Binding-site contacts:
Ligand atom C26 contacts residue GLY27 of chain 1.B at 3.7 Å.
Ligand atom N5 contacts residue ASP30 of chain 1.B at 3.3 Å.
Ligand atom C51 contacts residue ILE50 of chain 1.A at 3.4 Å (hydrophobic).
Ligand atom C44 contacts residue ILE84 of chain 1.B at 3.5 Å (hydrophobic).
Ligand atom S81 contacts residue ARG8 of chain 1.B at 3.7 Å.
Ligand atom C26 contacts residue ASN25 of chain 1.A at 3.5 Å.
Ligand atom N58 contacts residue GLY27 of chain 1.A at 2.8 Å (h-bond).
Ligand atom C13 contacts residue ASN25 of chain 1.B at 3.4 Å.
Ligand atom C33 contacts residue PRO81 of chain 1.A at 3.6 Å (hydrophobic).
Ligand atom C80 contacts residue ARG8 of chain 1.B at 3.4 Å.
Ligand atom O41 contacts residue ASN25 of chain 1.A at 2.5 Å (h-bond).
Ligand atom C77 contacts residue ARG8 of chain 1.B at 3.4 Å.
Ligand atom C14 contacts residue ASN25 of chain 1.B at 3.3 Å.
Ligand atom C15 contacts residue GLY27 of chain 1.A at 3.4 Å.
Ligand atom O76 contacts residue GLY27 of chain 1.A at 3.3 Å (h-bond).
Ligand atom C51 contacts residue GLY49 of chain 1.A at 3.6 Å.
Ligand atom C14 contacts residue GLY27 of chain 1.A at 3.4 Å.
Ligand atom C32 contacts residue ILE50 of chain 1.B at 3.7 Å (hydrophobic).
Ligand atom C95 contacts residue GLY48 of chain 1.A at 3.2 Å.
Ligand atom C44 contacts residue GLY27 of chain 1.A at 3.5 Å.
Ligand atom C6 contacts residue ILE50 of chain 1.A at 3.6 Å (hydrophobic).
Ligand atom O76 contacts residue ASP29 of chain 1.A at 3.1 Å (salt-bridge).
Ligand atom C13 contacts residue ASN25 of chain 1.A at 3.2 Å.
Ligand atom O61 contacts residue ILE50 of chain 1.B at 3.7 Å.
Ligand atom C75 contacts residue ARG8 of chain 1.B at 3.5 Å.
Ligand atom S3 contacts residue ILE47 of chain 1.B at 3.7 Å.
Ligand atom O41 contacts residue GLY27 of chain 1.B at 3.4 Å.
Ligand atom O76 contacts residue ALA28 of chain 1.A at 3.5 Å.
Ligand atom O24 contacts residue GLY49 of chain 1.B at 3.4 Å.
Ligand atom C64 contacts residue ILE84 of chain 1.A at 3.6 Å (hydrophobic).
Ligand atom C1 contacts residue VAL32 of chain 1.B at 3.3 Å (hydrophobic).
Ligand atom C35 contacts residue GLY27 of chain 1.B at 3.7 Å.
Ligand atom C50 contacts residue PRO81 of chain 1.B at 3.3 Å (hydrophobic).
Ligand atom O7 contacts residue ALA28 of chain 1.B at 3.7 Å.
Ligand atom C32 contacts residue PRO81 of chain 1.A at 3.6 Å (hydrophobic).
Ligand atom O41 contacts residue ASN25 of chain 1.B at 2.5 Å (h-bond).
Ligand atom C26 contacts residue ILE84 of chain 1.A at 3.7 Å (hydrophobic).
Ligand atom C1 contacts residue ASP30 of chain 1.B at 3.6 Å.
Ligand atom N20 contacts residue GLY48 of chain 1.A at 3.2 Å (h-bond).
Ligand atom C32 contacts residue GLY49 of chain 1.B at 3.4 Å.

Sequence of chain 1.B:
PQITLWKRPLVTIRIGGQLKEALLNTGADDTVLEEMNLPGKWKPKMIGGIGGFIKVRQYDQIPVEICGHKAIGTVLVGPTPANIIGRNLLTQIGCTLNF

Sequence of chain 1.A:
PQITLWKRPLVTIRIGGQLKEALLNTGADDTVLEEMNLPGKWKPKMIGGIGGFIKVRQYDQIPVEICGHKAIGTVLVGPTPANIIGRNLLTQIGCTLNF

The protein below binds the small molecule below.
Small molecule (SMILES): CC(C)c1nc(CN(C)C(=O)N[C@H](C(=O)N[C@@H](Cc2ccccc2)C[C@H](O)[C@H](Cc2ccccc2)NC(=O)OCc2cncs2)C(C)C)cs1